Sequence of chain 1.C:
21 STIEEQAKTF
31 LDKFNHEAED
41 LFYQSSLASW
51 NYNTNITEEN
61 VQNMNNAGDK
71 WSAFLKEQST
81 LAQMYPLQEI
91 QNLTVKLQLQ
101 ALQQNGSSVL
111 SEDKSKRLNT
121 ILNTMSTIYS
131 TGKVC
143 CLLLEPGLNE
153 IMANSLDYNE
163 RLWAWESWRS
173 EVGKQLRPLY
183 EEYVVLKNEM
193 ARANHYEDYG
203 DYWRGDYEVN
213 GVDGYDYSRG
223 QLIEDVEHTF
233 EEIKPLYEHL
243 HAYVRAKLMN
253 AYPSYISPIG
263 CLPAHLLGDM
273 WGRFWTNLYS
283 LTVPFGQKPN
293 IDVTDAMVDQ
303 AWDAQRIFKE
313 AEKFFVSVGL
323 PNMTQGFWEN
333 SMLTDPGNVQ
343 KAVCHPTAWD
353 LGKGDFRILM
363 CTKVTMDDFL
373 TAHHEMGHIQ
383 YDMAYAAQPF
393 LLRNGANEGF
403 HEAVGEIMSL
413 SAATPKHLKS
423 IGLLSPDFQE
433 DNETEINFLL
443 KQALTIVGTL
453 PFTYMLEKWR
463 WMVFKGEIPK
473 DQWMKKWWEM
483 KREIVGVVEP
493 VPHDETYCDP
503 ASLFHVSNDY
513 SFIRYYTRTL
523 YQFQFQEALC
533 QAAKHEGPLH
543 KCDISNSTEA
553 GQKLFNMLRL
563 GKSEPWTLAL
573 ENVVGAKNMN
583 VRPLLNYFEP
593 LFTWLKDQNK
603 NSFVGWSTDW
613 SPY

A small-molecule ligand and the protein it binds are described below.
Small molecule (SMILES): CC(=O)N[C@@H]1[C@@H](O)[C@H](O)[C@@H](CO)O[C@H]1O

Binding-site contacts:
Ligand atom O5 contacts residue ASN105 of chain 1.C at 2.3 Å (h-bond).
Ligand atom C8 contacts residue ALA195 of chain 1.C at 4.4 Å (hydrophobic).
Ligand atom O3 contacts residue HIS197 of chain 1.C at 4.2 Å.
Ligand atom C2 contacts residue ASN105 of chain 1.C at 2.7 Å.
Ligand atom O7 contacts residue GLN103 of chain 1.C at 4.3 Å.
Ligand atom C1 contacts residue ASN105 of chain 1.C at 1.5 Å.
Ligand atom C3 contacts residue ASN105 of chain 1.C at 3.9 Å.
Ligand atom C7 contacts residue ASN196 of chain 1.C at 4.2 Å.
Ligand atom C1 contacts residue GLN83 of chain 1.C at 3.8 Å.
Ligand atom C4 contacts residue ASN105 of chain 1.C at 4.2 Å.
Ligand atom C3 contacts residue GLN83 of chain 1.C at 4.2 Å.
Ligand atom C8 contacts residue VAL109 of chain 1.C at 4.4 Å (hydrophobic).
Ligand atom C7 contacts residue ASN105 of chain 1.C at 3.4 Å.
Ligand atom C5 contacts residue ASN105 of chain 1.C at 3.6 Å.
Ligand atom C2 contacts residue GLN83 of chain 1.C at 4.1 Å.
Ligand atom C8 contacts residue ASN105 of chain 1.C at 4.3 Å.
Ligand atom N2 contacts residue GLN83 of chain 1.C at 3.9 Å.
Ligand atom N2 contacts residue ASN105 of chain 1.C at 2.9 Å.
Ligand atom C8 contacts residue ASN196 of chain 1.C at 3.2 Å.
Ligand atom O7 contacts residue ASN105 of chain 1.C at 3.6 Å.